Sequence of chain 1.E:
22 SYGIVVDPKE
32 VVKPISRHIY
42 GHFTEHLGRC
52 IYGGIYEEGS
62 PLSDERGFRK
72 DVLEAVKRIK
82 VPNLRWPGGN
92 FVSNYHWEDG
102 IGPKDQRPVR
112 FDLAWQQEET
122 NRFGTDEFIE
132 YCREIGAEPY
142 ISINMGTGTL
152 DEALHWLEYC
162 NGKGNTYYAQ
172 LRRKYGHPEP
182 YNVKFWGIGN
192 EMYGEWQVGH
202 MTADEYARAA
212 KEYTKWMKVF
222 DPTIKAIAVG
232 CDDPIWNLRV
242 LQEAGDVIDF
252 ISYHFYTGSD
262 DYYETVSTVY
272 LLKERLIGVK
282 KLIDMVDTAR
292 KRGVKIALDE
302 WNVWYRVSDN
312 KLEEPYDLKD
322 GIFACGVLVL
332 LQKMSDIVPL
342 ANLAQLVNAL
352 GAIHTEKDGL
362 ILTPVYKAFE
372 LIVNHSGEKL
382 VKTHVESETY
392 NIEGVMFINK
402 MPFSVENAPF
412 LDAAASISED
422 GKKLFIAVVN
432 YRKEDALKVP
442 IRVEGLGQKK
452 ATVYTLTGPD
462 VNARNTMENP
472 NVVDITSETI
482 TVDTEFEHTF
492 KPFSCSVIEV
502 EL

This protein binds this small molecule.
Small molecule (SMILES): O[C@@H]1[C@@H](O)[C@H](O)OC[C@H]1O

Binding-site contacts:
Ligand atom O2 contacts residue GLU119 of chain 1.E at 3.4 Å (salt-bridge).
Ligand atom C1 contacts residue GLU119 of chain 1.E at 4.0 Å.
Ligand atom C2 contacts residue GLN118 of chain 1.E at 4.3 Å.
Ligand atom O3 contacts residue GLY49 of chain 1.E at 2.5 Å (h-bond).
Ligand atom C4 contacts residue LYS312 of chain 1.E at 4.0 Å.
Ligand atom O1 contacts residue GLU119 of chain 1.E at 2.8 Å (salt-bridge).
Ligand atom C5 contacts residue LYS312 of chain 1.E at 4.1 Å.
Ligand atom O5 contacts residue GLN118 of chain 1.E at 4.1 Å.
Ligand atom C3 contacts residue GLN118 of chain 1.E at 3.9 Å.
Ligand atom C5 contacts residue GLN118 of chain 1.E at 4.4 Å.
Ligand atom O4 contacts residue GLY49 of chain 1.E at 3.3 Å.
Ligand atom O1 contacts residue GLN118 of chain 1.E at 4.0 Å.
Ligand atom O2 contacts residue TYR53 of chain 1.E at 4.2 Å.
Ligand atom O3 contacts residue LEU48 of chain 1.E at 4.3 Å.
Ligand atom C1 contacts residue GLN118 of chain 1.E at 3.7 Å.
Ligand atom C3 contacts residue GLY49 of chain 1.E at 3.5 Å.
Ligand atom C4 contacts residue GLY49 of chain 1.E at 3.6 Å.
Ligand atom C2 contacts residue GLU119 of chain 1.E at 4.2 Å.
Ligand atom O2 contacts residue GLN118 of chain 1.E at 4.1 Å.
Ligand atom O4 contacts residue LYS312 of chain 1.E at 3.0 Å (salt-bridge).
Ligand atom O4 contacts residue ARG50 of chain 1.E at 3.9 Å.